Sequence of chain 1.A:
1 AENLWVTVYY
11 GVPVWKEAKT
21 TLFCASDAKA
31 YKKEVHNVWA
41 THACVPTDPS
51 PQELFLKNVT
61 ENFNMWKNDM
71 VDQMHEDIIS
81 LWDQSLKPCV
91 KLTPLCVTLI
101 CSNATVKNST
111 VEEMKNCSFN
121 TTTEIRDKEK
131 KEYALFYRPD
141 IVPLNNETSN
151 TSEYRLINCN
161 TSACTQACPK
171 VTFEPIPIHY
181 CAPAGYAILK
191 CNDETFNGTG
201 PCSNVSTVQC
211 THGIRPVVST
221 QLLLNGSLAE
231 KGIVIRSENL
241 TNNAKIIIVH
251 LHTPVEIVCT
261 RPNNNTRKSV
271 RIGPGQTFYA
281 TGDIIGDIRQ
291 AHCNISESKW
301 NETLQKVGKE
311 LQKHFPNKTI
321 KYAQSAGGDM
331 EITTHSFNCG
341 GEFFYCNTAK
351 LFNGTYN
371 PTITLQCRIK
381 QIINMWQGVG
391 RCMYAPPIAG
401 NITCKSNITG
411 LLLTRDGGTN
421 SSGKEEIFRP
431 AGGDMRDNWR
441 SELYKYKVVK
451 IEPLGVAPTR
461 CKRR

This protein binds this small molecule.
Small molecule (SMILES): CC(=O)N[C@H]1[C@H](O[C@H]2[C@H](O)[C@@H](NC(C)=O)CO[C@@H]2CO)O[C@H](CO)[C@@H](O[C@@H]2O[C@H](CO[C@H]3O[C@H](CO[C@H]4O[C@H](CO)[C@@H](O)[C@H](O)[C@@H]4O)[C@@H](O)[C@H](O[C@H]4O[C@H](CO)[C@@H](O)[C@H](O)[C@@H]4O)[C@@H]3O)[C@@H](O)[C@H](O[C@H]3O[C@H](CO)[C@@H](O)[C@H](O)[C@@H]3O)[C@@H]2O)[C@@H]1O

Sequence of chain 1.G:
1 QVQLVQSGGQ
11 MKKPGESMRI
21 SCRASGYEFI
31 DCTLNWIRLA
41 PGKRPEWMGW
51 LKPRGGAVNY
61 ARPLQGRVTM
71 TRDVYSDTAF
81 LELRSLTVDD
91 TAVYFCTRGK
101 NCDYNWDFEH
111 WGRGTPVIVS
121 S

Binding-site contacts:
Ligand atom O6 contacts residue GLY340 of chain 1.A at 3.9 Å.
Ligand atom O4 contacts residue LYS405 of chain 1.A at 4.2 Å.
Ligand atom C2 contacts residue SER406 of chain 1.A at 4.2 Å.
Ligand atom C7 contacts residue SER406 of chain 1.A at 3.1 Å.
Ligand atom O7 contacts residue SER406 of chain 1.A at 2.1 Å (h-bond).
Ligand atom C5 contacts residue LYS405 of chain 1.A at 4.1 Å.
Ligand atom O3 contacts residue GLU174 of chain 1.A at 3.9 Å.
Ligand atom N2 contacts residue ASN225 of chain 1.A at 2.9 Å (h-bond).
Ligand atom O7 contacts residue ASN225 of chain 1.A at 3.7 Å.
Ligand atom N2 contacts residue SER406 of chain 1.A at 4.0 Å.
Ligand atom O5 contacts residue ARG267 of chain 1.A at 3.7 Å.
Ligand atom C6 contacts residue ARG267 of chain 1.A at 3.6 Å.
Ligand atom O4 contacts residue THR172 of chain 1.A at 3.3 Å (h-bond).
Ligand atom O5 contacts residue ASN225 of chain 1.A at 2.3 Å (h-bond).
Ligand atom C8 contacts residue ASN338 of chain 1.A at 3.0 Å.
Ligand atom C8 contacts residue LEU224 of chain 1.A at 4.0 Å (hydrophobic).
Ligand atom O6 contacts residue LYS33 of chain 1.A at 3.4 Å.
Ligand atom C8 contacts residue SER406 of chain 1.A at 3.9 Å.
Ligand atom O7 contacts residue LYS405 of chain 1.A at 3.2 Å (salt-bridge).
Ligand atom N2 contacts residue PRO175 of chain 1.A at 4.1 Å.
Ligand atom C1 contacts residue ASN225 of chain 1.A at 1.4 Å.
Ligand atom C3 contacts residue LYS405 of chain 1.A at 4.1 Å.
Ligand atom O6 contacts residue GLU34 of chain 1.A at 2.7 Å (salt-bridge).
Ligand atom C2 contacts residue ASN225 of chain 1.A at 2.5 Å.
Ligand atom C5 contacts residue ARG267 of chain 1.A at 4.2 Å.
Ligand atom C5 contacts residue GLU174 of chain 1.A at 4.0 Å.
Ligand atom C8 contacts residue VAL217 of chain 1.A at 4.0 Å (hydrophobic).
Ligand atom C6 contacts residue TYR31 of chain 1.A at 4.2 Å (hydrophobic).
Ligand atom C7 contacts residue ASN225 of chain 1.A at 3.5 Å.
Ligand atom C1 contacts residue SER406 of chain 1.A at 3.7 Å.
Ligand atom C6 contacts residue GLU174 of chain 1.A at 3.4 Å.
Ligand atom O6 contacts residue GLU174 of chain 1.A at 2.9 Å (salt-bridge).
Ligand atom C6 contacts residue GLU34 of chain 1.A at 3.5 Å.
Ligand atom O3 contacts residue GLN1 of chain 1.G at 4.3 Å.
Ligand atom C6 contacts residue THR172 of chain 1.A at 4.1 Å.
Ligand atom C3 contacts residue ASN225 of chain 1.A at 3.8 Å.
Ligand atom C4 contacts residue ASN225 of chain 1.A at 4.2 Å.
Ligand atom C5 contacts residue ASN225 of chain 1.A at 3.6 Å.
Ligand atom O6 contacts residue ARG267 of chain 1.A at 2.4 Å (salt-bridge).
Ligand atom C7 contacts residue ASN338 of chain 1.A at 4.2 Å.